Binding-site contacts:
Ligand atom CAO contacts residue MET153 of chain 1.A at 3.9 Å (hydrophobic).
Ligand atom CAR contacts residue PRO131 of chain 1.A at 3.9 Å (hydrophobic).
Ligand atom CAI contacts residue LEU138 of chain 1.A at 3.9 Å (hydrophobic).
Ligand atom OAB contacts residue GLY35 of chain 1.A at 2.9 Å (h-bond).
Ligand atom OAD contacts residue TYR189 of chain 1.A at 3.5 Å.
Ligand atom CAO contacts residue SER157 of chain 1.A at 3.6 Å.
Ligand atom OAD contacts residue TRP185 of chain 1.A at 3.0 Å (h-bond).
Ligand atom CAR contacts residue PRO190 of chain 1.A at 3.9 Å (hydrophobic).
Ligand atom OAB contacts residue ALA105 of chain 1.A at 3.2 Å.
Ligand atom CAQ contacts residue ALA105 of chain 1.A at 3.3 Å (hydrophobic).
Ligand atom CAA contacts residue GLY35 of chain 1.A at 3.8 Å.
Ligand atom OAC contacts residue PRO194 of chain 1.A at 3.1 Å.
Ligand atom OAB contacts residue TRP185 of chain 1.A at 3.8 Å.
Ligand atom CAR contacts residue ASN134 of chain 1.A at 3.4 Å.
Ligand atom CAN contacts residue TYR160 of chain 1.A at 3.6 Å (hydrophobic).
Ligand atom OAB contacts residue SER106 of chain 1.A at 3.4 Å (h-bond).
Ligand atom OAP contacts residue HIS243 of chain 1.A at 3.5 Å (h-bond).
Ligand atom OAC contacts residue PRO190 of chain 1.A at 3.3 Å.
Ligand atom OAD contacts residue SER106 of chain 1.A at 3.1 Å (h-bond).
Ligand atom CAA contacts residue TRP185 of chain 1.A at 3.8 Å (hydrophobic).
Ligand atom CAV contacts residue HIS243 of chain 1.A at 3.6 Å.
Ligand atom CAA contacts residue LEU36 of chain 1.A at 3.5 Å (hydrophobic).
Ligand atom CAK contacts residue TYR160 of chain 1.A at 3.5 Å (hydrophobic).
Ligand atom OAP contacts residue ALA105 of chain 1.A at 3.9 Å.
Ligand atom CAU contacts residue ALA105 of chain 1.A at 3.8 Å (hydrophobic).
Ligand atom OAE contacts residue ASN156 of chain 1.A at 3.6 Å.
Ligand atom OAE contacts residue TYR160 of chain 1.A at 3.0 Å.
Ligand atom CAM contacts residue HIS243 of chain 1.A at 3.4 Å.
Ligand atom CAL contacts residue MET153 of chain 1.A at 3.5 Å (hydrophobic).
Ligand atom CAL contacts residue SER157 of chain 1.A at 3.7 Å.
Ligand atom CAF contacts residue LEU138 of chain 1.A at 3.9 Å (hydrophobic).
Ligand atom CAJ contacts residue TYR160 of chain 1.A at 3.8 Å (hydrophobic).
Ligand atom OAE contacts residue ILE137 of chain 1.A at 3.7 Å.
Ligand atom CAI contacts residue ASN134 of chain 1.A at 3.3 Å.
Ligand atom OAC contacts residue ASN134 of chain 1.A at 2.6 Å (h-bond).
Ligand atom OAD contacts residue GLY35 of chain 1.A at 3.9 Å.
Ligand atom CAU contacts residue TRP185 of chain 1.A at 3.7 Å (hydrophobic).
Ligand atom CAH contacts residue ILE193 of chain 1.A at 3.7 Å (hydrophobic).
Ligand atom CAS contacts residue TRP185 of chain 1.A at 3.5 Å (hydrophobic).
Ligand atom CAI contacts residue PRO131 of chain 1.A at 3.7 Å (hydrophobic).

This protein binds this small molecule.
Small molecule (SMILES): C[C@H]1CCC[C@H](O)CCC/C=C/c2cc(O)cc(O)c2C(=O)O1

Sequence of chain 1.A:
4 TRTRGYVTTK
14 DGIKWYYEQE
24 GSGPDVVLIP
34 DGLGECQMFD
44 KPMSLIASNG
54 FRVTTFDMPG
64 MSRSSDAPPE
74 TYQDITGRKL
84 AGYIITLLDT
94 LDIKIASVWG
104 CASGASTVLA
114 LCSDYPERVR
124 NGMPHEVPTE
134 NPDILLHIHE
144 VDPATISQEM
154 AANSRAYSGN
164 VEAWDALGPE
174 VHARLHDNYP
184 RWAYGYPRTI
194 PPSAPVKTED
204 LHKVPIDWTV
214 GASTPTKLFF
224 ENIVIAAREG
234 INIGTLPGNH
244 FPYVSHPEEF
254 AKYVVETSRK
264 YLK